A small-molecule ligand and the protein it binds are described below.
Small molecule (SMILES): COCC(=O)N[C@@H](Cc1ccc(-c2cc(Cl)cc(Cl)c2)cc1)[C@H](O)[C@@H](O)C(=O)O

Sequence of chain 1.C:
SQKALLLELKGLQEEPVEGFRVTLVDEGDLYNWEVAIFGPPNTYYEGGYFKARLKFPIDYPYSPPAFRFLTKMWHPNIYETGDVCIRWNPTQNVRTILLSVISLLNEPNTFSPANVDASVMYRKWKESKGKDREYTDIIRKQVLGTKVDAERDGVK

Binding-site contacts:
Ligand atom C11 contacts residue TYR51 of chain 1.C at 3.7 Å (hydrophobic).
Ligand atom C7 contacts residue ASN131 of chain 1.C at 4.0 Å.
Ligand atom C15 contacts residue TYR160 of chain 1.C at 3.3 Å (hydrophobic).
Ligand atom C17 contacts residue THR50 of chain 1.C at 3.6 Å.
Ligand atom O12 contacts residue TYR51 of chain 1.C at 2.7 Å (h-bond).
Ligand atom C24 contacts residue PRO47 of chain 1.C at 3.6 Å (hydrophobic).
Ligand atom CL29 contacts residue GLU25 of chain 1.C at 3.6 Å.
Ligand atom O4 contacts residue ASN49 of chain 1.C at 3.0 Å (h-bond).
Ligand atom CL28 contacts residue PHE57 of chain 1.C at 3.5 Å.
Ligand atom O12 contacts residue THR50 of chain 1.C at 3.5 Å.
Ligand atom O9 contacts residue TRP150 of chain 1.C at 3.8 Å.
Ligand atom C27 contacts residue TYR52 of chain 1.C at 3.8 Å (hydrophobic).
Ligand atom C21 contacts residue TYR52 of chain 1.C at 3.8 Å (hydrophobic).
Ligand atom CL28 contacts residue TYR52 of chain 1.C at 3.6 Å.
Ligand atom C26 contacts residue LEU130 of chain 1.C at 3.8 Å (hydrophobic).
Ligand atom CL28 contacts residue ILE44 of chain 1.C at 3.8 Å.
Ligand atom C13 contacts residue TYR51 of chain 1.C at 3.9 Å (hydrophobic).
Ligand atom C18 contacts residue ASN131 of chain 1.C at 3.6 Å.
Ligand atom C15 contacts residue TYR147 of chain 1.C at 3.9 Å (hydrophobic).
Ligand atom C20 contacts residue LEU130 of chain 1.C at 3.4 Å (hydrophobic).
Ligand atom C20 contacts residue ASN131 of chain 1.C at 3.9 Å.
Ligand atom C2 contacts residue ASN49 of chain 1.C at 3.4 Å.
Ligand atom O14 contacts residue TRP150 of chain 1.C at 3.8 Å.
Ligand atom C25 contacts residue PRO47 of chain 1.C at 3.8 Å (hydrophobic).
Ligand atom C17 contacts residue ASN131 of chain 1.C at 3.6 Å.
Ligand atom C20 contacts residue TYR52 of chain 1.C at 3.4 Å (hydrophobic).
Ligand atom C16 contacts residue ASN131 of chain 1.C at 3.8 Å.
Ligand atom CL28 contacts residue GLY46 of chain 1.C at 3.8 Å.
Ligand atom C21 contacts residue ASN131 of chain 1.C at 3.8 Å.
Ligand atom C26 contacts residue PRO47 of chain 1.C at 3.8 Å (hydrophobic).
Ligand atom O12 contacts residue TYR52 of chain 1.C at 3.7 Å.
Ligand atom CL29 contacts residue PHE27 of chain 1.C at 3.6 Å.
Ligand atom C25 contacts residue PHE45 of chain 1.C at 3.9 Å (hydrophobic).
Ligand atom C23 contacts residue PRO47 of chain 1.C at 3.4 Å (hydrophobic).
Ligand atom C22 contacts residue PRO47 of chain 1.C at 3.7 Å (hydrophobic).
Ligand atom C3 contacts residue ASN49 of chain 1.C at 3.9 Å.
Ligand atom CL29 contacts residue ILE127 of chain 1.C at 3.7 Å.
Ligand atom C25 contacts residue ILE44 of chain 1.C at 3.9 Å (hydrophobic).
Ligand atom C27 contacts residue PRO47 of chain 1.C at 3.7 Å (hydrophobic).
Ligand atom C21 contacts residue LEU130 of chain 1.C at 3.2 Å (hydrophobic).